Binding-site contacts:
Ligand atom C5 contacts residue HIS72 of chain 1.A at 3.9 Å.
Ligand atom C4 contacts residue HIS74 of chain 1.A at 3.7 Å.
Ligand atom O4 contacts residue HIS72 of chain 1.A at 2.9 Å (h-bond).
Ligand atom C3 contacts residue HIS74 of chain 1.A at 4.0 Å.
Ligand atom C4 contacts residue HIS72 of chain 1.A at 3.2 Å.
Ligand atom O6 contacts residue PHE73 of chain 1.A at 3.2 Å.
Ligand atom O3 contacts residue HIS74 of chain 1.A at 3.3 Å.
Ligand atom O4 contacts residue HIS74 of chain 1.A at 3.8 Å.
Ligand atom O6 contacts residue HIS72 of chain 1.A at 3.8 Å.
Ligand atom C6 contacts residue HIS72 of chain 1.A at 3.6 Å.
Ligand atom C6 contacts residue PHE73 of chain 1.A at 3.7 Å (hydrophobic).

Sequence of chain 1.A:
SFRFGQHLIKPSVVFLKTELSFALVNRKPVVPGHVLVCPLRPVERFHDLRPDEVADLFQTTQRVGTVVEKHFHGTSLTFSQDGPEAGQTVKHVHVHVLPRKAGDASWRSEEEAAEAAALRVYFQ

A protein and the small-molecule ligand that binds it are described below.
Small molecule (SMILES): OC[C@H]1O[C@](O)(CO)[C@@H](O)[C@@H]1O